Binding-site contacts:
Ligand atom OP1 contacts residue THR160 of chain 1.B at 3.3 Å.
Ligand atom P5 contacts residue LYS199 of chain 1.A at 3.9 Å.
Ligand atom OP5 contacts residue LYS199 of chain 1.A at 3.6 Å.
Ligand atom OP3 contacts residue PRO161 of chain 1.B at 4.2 Å.
Ligand atom OP4 contacts residue LYS199 of chain 1.A at 3.8 Å.
Ligand atom OP2 contacts residue THR160 of chain 1.B at 4.0 Å.
Ligand atom OP7 contacts residue LYS199 of chain 1.A at 4.1 Å.
Ligand atom OP9 contacts residue SER196 of chain 1.A at 3.2 Å (h-bond).
Ligand atom OP2 contacts residue PRO161 of chain 1.B at 3.7 Å.
Ligand atom P4 contacts residue LYS199 of chain 1.A at 4.2 Å.
Ligand atom OP8 contacts residue SER196 of chain 1.A at 2.7 Å (h-bond).
Ligand atom P1 contacts residue THR160 of chain 1.B at 3.9 Å.
Ligand atom P5 contacts residue SER196 of chain 1.A at 3.5 Å.
Ligand atom OP3 contacts residue SER162 of chain 1.B at 3.7 Å.
Ligand atom OP3 contacts residue THR160 of chain 1.B at 3.4 Å.
Ligand atom O4 contacts residue LYS199 of chain 1.A at 3.9 Å.
Ligand atom OP5 contacts residue LYS207 of chain 1.A at 3.6 Å.
Ligand atom OP8 contacts residue LYS199 of chain 1.A at 2.7 Å (salt-bridge).

Sequence of chain 1.B:
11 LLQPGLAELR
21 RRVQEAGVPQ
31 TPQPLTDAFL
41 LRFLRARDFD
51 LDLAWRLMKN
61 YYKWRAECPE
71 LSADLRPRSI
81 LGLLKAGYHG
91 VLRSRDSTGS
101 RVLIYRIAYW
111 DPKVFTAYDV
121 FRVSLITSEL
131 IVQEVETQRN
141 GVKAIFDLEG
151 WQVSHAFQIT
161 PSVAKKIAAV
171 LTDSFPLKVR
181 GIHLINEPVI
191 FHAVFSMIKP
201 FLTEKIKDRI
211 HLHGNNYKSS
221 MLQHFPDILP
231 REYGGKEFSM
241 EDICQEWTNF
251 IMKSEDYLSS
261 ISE

Sequence of chain 1.A:
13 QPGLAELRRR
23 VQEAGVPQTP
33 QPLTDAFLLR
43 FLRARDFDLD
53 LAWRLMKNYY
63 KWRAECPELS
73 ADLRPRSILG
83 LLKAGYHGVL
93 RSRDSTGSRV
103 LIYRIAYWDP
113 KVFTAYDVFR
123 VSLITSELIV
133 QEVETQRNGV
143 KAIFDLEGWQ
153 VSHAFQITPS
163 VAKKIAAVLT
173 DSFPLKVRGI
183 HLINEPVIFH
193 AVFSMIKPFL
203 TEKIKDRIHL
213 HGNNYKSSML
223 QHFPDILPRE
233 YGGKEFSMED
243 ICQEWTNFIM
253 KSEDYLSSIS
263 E

A small-molecule ligand and the protein it binds are described below.
Small molecule (SMILES): CCCC(=O)OC[C@H](CO[P](=O)(O)OC1[C@H](O)[C@H](OP(=O)(O)O)C(OP(=O)(O)O)[C@H](OP(=O)(O)O)[C@H]1O)O[C@H](O)CCC